Sequence of chain 1.B:
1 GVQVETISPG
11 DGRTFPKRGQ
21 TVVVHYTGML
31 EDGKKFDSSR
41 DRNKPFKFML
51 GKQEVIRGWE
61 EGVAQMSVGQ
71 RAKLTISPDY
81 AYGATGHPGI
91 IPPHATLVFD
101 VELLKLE

This protein binds this small molecule.
Small molecule (SMILES): C=C[C@H]1CN(Cc2ccccn2)C(=O)[C@@H]2CCC[C@H]1N2[S@@](=N)(=O)c1cc(Cl)cc(Cl)c1

Binding-site contacts:
Ligand atom CBA contacts residue TYR82 of chain 1.B at 3.9 Å (hydrophobic).
Ligand atom CBD contacts residue ILE90 of chain 1.B at 3.8 Å (hydrophobic).
Ligand atom CAY contacts residue TYR82 of chain 1.B at 4.0 Å (hydrophobic).
Ligand atom CLBE contacts residue ILE90 of chain 1.B at 3.9 Å.
Ligand atom NAB contacts residue ASP37 of chain 1.B at 4.0 Å.
Ligand atom CAF contacts residue TYR26 of chain 1.B at 3.8 Å (hydrophobic).
Ligand atom CAW contacts residue PHE46 of chain 1.B at 3.7 Å (hydrophobic).
Ligand atom CAH contacts residue PHE46 of chain 1.B at 3.5 Å (hydrophobic).
Ligand atom CLBB contacts residue ILE90 of chain 1.B at 4.0 Å.
Ligand atom CAH contacts residue TRP59 of chain 1.B at 3.6 Å (hydrophobic).
Ligand atom CAN contacts residue GLU54 of chain 1.B at 3.5 Å.
Ligand atom CAG contacts residue TYR26 of chain 1.B at 3.6 Å (hydrophobic).
Ligand atom CB contacts residue TRP59 of chain 1.B at 3.4 Å (hydrophobic).
Ligand atom N contacts residue TYR82 of chain 1.B at 3.7 Å.
Ligand atom CAN contacts residue TYR82 of chain 1.B at 3.7 Å (hydrophobic).
Ligand atom NAB contacts residue PHE99 of chain 1.B at 3.6 Å.
Ligand atom NAB contacts residue PHE36 of chain 1.B at 3.7 Å.
Ligand atom CLBB contacts residue HIS87 of chain 1.B at 3.6 Å.
Ligand atom NAM contacts residue TYR82 of chain 1.B at 3.1 Å (h-bond).
Ligand atom CAQ contacts residue TYR82 of chain 1.B at 3.6 Å (hydrophobic).
Ligand atom CA contacts residue TYR82 of chain 1.B at 3.4 Å (hydrophobic).
Ligand atom C contacts residue TYR82 of chain 1.B at 3.0 Å (hydrophobic).
Ligand atom CAG contacts residue TRP59 of chain 1.B at 4.0 Å (hydrophobic).
Ligand atom OAD contacts residue PHE36 of chain 1.B at 3.8 Å.
Ligand atom CBC contacts residue ILE90 of chain 1.B at 3.8 Å (hydrophobic).
Ligand atom CAU contacts residue TYR82 of chain 1.B at 3.7 Å (hydrophobic).
Ligand atom CBF contacts residue ASP37 of chain 1.B at 4.0 Å.
Ligand atom CAV contacts residue PHE46 of chain 1.B at 4.0 Å (hydrophobic).
Ligand atom CLBB contacts residue TYR82 of chain 1.B at 3.9 Å.
Ligand atom O contacts residue VAL55 of chain 1.B at 3.2 Å.
Ligand atom OAD contacts residue PHE99 of chain 1.B at 3.4 Å.
Ligand atom NAB contacts residue TYR26 of chain 1.B at 3.3 Å.
Ligand atom CAZ contacts residue TYR82 of chain 1.B at 3.2 Å (hydrophobic).
Ligand atom CAH contacts residue VAL55 of chain 1.B at 4.0 Å (hydrophobic).
Ligand atom OAD contacts residue TYR82 of chain 1.B at 3.5 Å (h-bond).
Ligand atom O contacts residue TYR82 of chain 1.B at 3.4 Å (h-bond).
Ligand atom CAO contacts residue TYR82 of chain 1.B at 3.7 Å (hydrophobic).
Ligand atom CAG contacts residue PHE46 of chain 1.B at 3.8 Å (hydrophobic).
Ligand atom NAP contacts residue TYR82 of chain 1.B at 2.8 Å (h-bond).
Ligand atom O contacts residue ILE56 of chain 1.B at 2.8 Å (h-bond).